This protein binds this small molecule.
Small molecule (SMILES): CC(C)C[C@H](NC(=O)[C@H](CC(C)C)NC(=O)[C@@H](NC(=O)[C@H](CS)NC(=O)[C@@H](N)CCCN=C(N)N)C(C)C)C(=O)O

Binding-site contacts:
Ligand atom CB contacts residue LYS164 of chain 1.A at 3.9 Å.
Ligand atom C contacts residue TYR166 of chain 1.A at 3.5 Å (hydrophobic).
Ligand atom O contacts residue ARG173 of chain 1.B at 2.8 Å (salt-bridge).
Ligand atom N contacts residue LYS311 of chain 1.B at 3.9 Å.
Ligand atom NH1 contacts residue SER42 of chain 1.B at 4.0 Å.
Ligand atom O contacts residue TYR166 of chain 1.A at 3.6 Å.
Ligand atom SG contacts residue CYS271 of chain 1.B at 4.2 Å.
Ligand atom CD2 contacts residue ARG173 of chain 1.B at 3.9 Å.
Ligand atom OXT contacts residue TYR166 of chain 1.A at 3.8 Å.
Ligand atom CD1 contacts residue THR49 of chain 1.B at 4.1 Å.
Ligand atom CD2 contacts residue MGM1 of chain 1.T at 3.7 Å.
Ligand atom C contacts residue ARG173 of chain 1.B at 3.8 Å.
Ligand atom SG contacts residue ZN1 of chain 1.S at 2.3 Å.
Ligand atom SG contacts residue HIS321 of chain 1.B at 3.5 Å (h-bond).
Ligand atom CD1 contacts residue MET124 of chain 1.B at 3.5 Å (hydrophobic).
Ligand atom SG contacts residue ASP269 of chain 1.B at 3.1 Å (salt-bridge).
Ligand atom CD1 contacts residue LEU320 of chain 1.B at 3.3 Å (hydrophobic).
Ligand atom SG contacts residue LYS311 of chain 1.B at 3.8 Å.
Ligand atom CA contacts residue TYR166 of chain 1.A at 4.0 Å (hydrophobic).
Ligand atom CB contacts residue HIS321 of chain 1.B at 3.7 Å.
Ligand atom CD2 contacts residue PHE174 of chain 1.B at 3.9 Å (hydrophobic).
Ligand atom O contacts residue MGM1 of chain 1.T at 3.6 Å.
Ligand atom C contacts residue GLN167 of chain 1.A at 4.0 Å.
Ligand atom CG1 contacts residue LYS164 of chain 1.A at 3.9 Å.
Ligand atom CD1 contacts residue TRP275 of chain 1.B at 4.0 Å (hydrophobic).
Ligand atom NH2 contacts residue SER42 of chain 1.B at 3.9 Å.
Ligand atom CB contacts residue ZN1 of chain 1.S at 3.5 Å.
Ligand atom CG1 contacts residue TYR166 of chain 1.A at 4.1 Å (hydrophobic).
Ligand atom O contacts residue TYR166 of chain 1.A at 3.5 Å.
Ligand atom O contacts residue GLN167 of chain 1.A at 2.9 Å (h-bond).
Ligand atom N contacts residue TYR166 of chain 1.A at 4.1 Å.
Ligand atom O contacts residue LEU320 of chain 1.B at 3.8 Å.
Ligand atom CG contacts residue LEU320 of chain 1.B at 3.5 Å (hydrophobic).
Ligand atom CD1 contacts residue ALA123 of chain 1.B at 3.8 Å (hydrophobic).
Ligand atom CA contacts residue ARG173 of chain 1.B at 4.0 Å.
Ligand atom O contacts residue LYS311 of chain 1.B at 3.4 Å (salt-bridge).
Ligand atom CD1 contacts residue SER46 of chain 1.B at 4.0 Å.
Ligand atom NH2 contacts residue LEU43 of chain 1.B at 3.3 Å.
Ligand atom CD2 contacts residue ALA123 of chain 1.B at 4.0 Å (hydrophobic).
Ligand atom O contacts residue MGM1 of chain 1.T at 3.8 Å.

Sequence of chain 1.A:
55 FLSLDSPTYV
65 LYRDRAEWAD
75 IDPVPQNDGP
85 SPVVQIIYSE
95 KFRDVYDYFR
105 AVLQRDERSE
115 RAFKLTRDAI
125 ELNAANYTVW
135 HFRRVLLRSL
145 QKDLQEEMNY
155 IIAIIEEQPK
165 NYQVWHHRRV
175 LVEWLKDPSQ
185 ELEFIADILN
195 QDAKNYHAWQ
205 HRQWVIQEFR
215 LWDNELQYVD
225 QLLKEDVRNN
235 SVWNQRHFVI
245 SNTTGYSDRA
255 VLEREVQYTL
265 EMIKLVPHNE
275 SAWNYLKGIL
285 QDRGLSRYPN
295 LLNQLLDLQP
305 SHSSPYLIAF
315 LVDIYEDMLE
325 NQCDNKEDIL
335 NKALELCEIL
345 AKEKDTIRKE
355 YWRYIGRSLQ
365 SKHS

Sequence of chain 1.B:
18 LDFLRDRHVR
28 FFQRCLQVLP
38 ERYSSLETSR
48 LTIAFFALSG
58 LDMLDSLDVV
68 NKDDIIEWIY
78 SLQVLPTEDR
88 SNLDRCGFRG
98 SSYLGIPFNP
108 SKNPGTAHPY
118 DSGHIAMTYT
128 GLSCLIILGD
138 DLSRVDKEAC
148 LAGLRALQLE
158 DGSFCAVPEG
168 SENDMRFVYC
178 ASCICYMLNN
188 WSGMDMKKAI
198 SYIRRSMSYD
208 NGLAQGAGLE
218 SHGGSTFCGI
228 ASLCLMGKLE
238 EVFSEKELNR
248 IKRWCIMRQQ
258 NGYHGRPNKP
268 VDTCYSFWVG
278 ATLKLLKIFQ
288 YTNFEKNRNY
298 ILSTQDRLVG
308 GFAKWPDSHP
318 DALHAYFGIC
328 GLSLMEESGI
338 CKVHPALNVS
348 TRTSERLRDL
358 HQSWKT